The small molecule below binds the protein below.
Small molecule (SMILES): CN[C@@H]1CCc2c(ccc(O)c2O)[C@H]1O

Sequence of chain 1.D:
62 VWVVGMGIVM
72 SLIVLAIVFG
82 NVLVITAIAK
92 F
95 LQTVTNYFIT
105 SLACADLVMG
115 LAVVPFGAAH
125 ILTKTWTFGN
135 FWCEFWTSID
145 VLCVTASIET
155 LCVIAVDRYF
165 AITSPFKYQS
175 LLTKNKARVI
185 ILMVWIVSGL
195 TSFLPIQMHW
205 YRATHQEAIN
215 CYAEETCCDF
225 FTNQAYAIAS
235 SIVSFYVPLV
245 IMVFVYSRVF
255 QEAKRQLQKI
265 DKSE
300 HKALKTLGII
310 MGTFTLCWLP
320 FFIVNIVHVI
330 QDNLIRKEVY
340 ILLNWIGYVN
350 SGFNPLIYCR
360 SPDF

Binding-site contacts:
Ligand atom CAA contacts residue PHE320 of chain 1.D at 4.1 Å (hydrophobic).
Ligand atom CAE contacts residue VAL145 of chain 1.D at 4.3 Å (hydrophobic).
Ligand atom NAN contacts residue ASP144 of chain 1.D at 3.4 Å (salt-bridge).
Ligand atom OAK contacts residue SER234 of chain 1.D at 3.8 Å.
Ligand atom CAH contacts residue PHE224 of chain 1.D at 3.8 Å (hydrophobic).
Ligand atom CAO contacts residue PHE224 of chain 1.D at 4.2 Å (hydrophobic).
Ligand atom OAM contacts residue ASP144 of chain 1.D at 3.9 Å.
Ligand atom CAI contacts residue ASP144 of chain 1.D at 4.1 Å.
Ligand atom OAM contacts residue ASN343 of chain 1.D at 3.9 Å.
Ligand atom CAB contacts residue PHE321 of chain 1.D at 3.9 Å (hydrophobic).
Ligand atom CAG contacts residue ASN324 of chain 1.D at 4.3 Å.
Ligand atom OAM contacts residue TYR347 of chain 1.D at 2.9 Å (h-bond).
Ligand atom CAB contacts residue VAL148 of chain 1.D at 4.1 Å (hydrophobic).
Ligand atom OAL contacts residue SER235 of chain 1.D at 4.2 Å.
Ligand atom CAF contacts residue VAL145 of chain 1.D at 4.2 Å (hydrophobic).
Ligand atom CAE contacts residue PHE320 of chain 1.D at 4.3 Å (hydrophobic).
Ligand atom CAH contacts residue TYR339 of chain 1.D at 4.0 Å (hydrophobic).
Ligand atom CAC contacts residue PHE321 of chain 1.D at 4.0 Å (hydrophobic).
Ligand atom CAD contacts residue SER234 of chain 1.D at 4.1 Å.
Ligand atom CAJ contacts residue ASN343 of chain 1.D at 4.0 Å.
Ligand atom CAI contacts residue VAL145 of chain 1.D at 4.4 Å (hydrophobic).
Ligand atom CAC contacts residue SER234 of chain 1.D at 3.5 Å.
Ligand atom OAM contacts residue VAL148 of chain 1.D at 4.0 Å.
Ligand atom CAG contacts residue TYR339 of chain 1.D at 4.0 Å (hydrophobic).
Ligand atom CAJ contacts residue PHE320 of chain 1.D at 3.7 Å (hydrophobic).
Ligand atom CAJ contacts residue TYR347 of chain 1.D at 3.8 Å (hydrophobic).
Ligand atom OAL contacts residue PHE321 of chain 1.D at 3.9 Å.
Ligand atom CAO contacts residue ASP144 of chain 1.D at 3.8 Å.
Ligand atom CAA contacts residue VAL145 of chain 1.D at 4.4 Å (hydrophobic).
Ligand atom CAI contacts residue ASN343 of chain 1.D at 4.3 Å.
Ligand atom CAB contacts residue VAL145 of chain 1.D at 4.3 Å (hydrophobic).
Ligand atom OAL contacts residue SER234 of chain 1.D at 2.3 Å (h-bond).
Ligand atom CAG contacts residue PHE224 of chain 1.D at 3.7 Å (hydrophobic).
Ligand atom CAC contacts residue VAL145 of chain 1.D at 4.3 Å (hydrophobic).
Ligand atom CAO contacts residue ASN343 of chain 1.D at 4.1 Å.
Ligand atom CAF contacts residue PHE320 of chain 1.D at 3.9 Å (hydrophobic).
Ligand atom CAA contacts residue VAL148 of chain 1.D at 4.0 Å (hydrophobic).
Ligand atom NAN contacts residue ASN343 of chain 1.D at 3.4 Å (h-bond).
Ligand atom NAN contacts residue TYR347 of chain 1.D at 3.4 Å (h-bond).
Ligand atom CAI contacts residue TYR347 of chain 1.D at 4.1 Å (hydrophobic).